Sequence of chain 1.A:
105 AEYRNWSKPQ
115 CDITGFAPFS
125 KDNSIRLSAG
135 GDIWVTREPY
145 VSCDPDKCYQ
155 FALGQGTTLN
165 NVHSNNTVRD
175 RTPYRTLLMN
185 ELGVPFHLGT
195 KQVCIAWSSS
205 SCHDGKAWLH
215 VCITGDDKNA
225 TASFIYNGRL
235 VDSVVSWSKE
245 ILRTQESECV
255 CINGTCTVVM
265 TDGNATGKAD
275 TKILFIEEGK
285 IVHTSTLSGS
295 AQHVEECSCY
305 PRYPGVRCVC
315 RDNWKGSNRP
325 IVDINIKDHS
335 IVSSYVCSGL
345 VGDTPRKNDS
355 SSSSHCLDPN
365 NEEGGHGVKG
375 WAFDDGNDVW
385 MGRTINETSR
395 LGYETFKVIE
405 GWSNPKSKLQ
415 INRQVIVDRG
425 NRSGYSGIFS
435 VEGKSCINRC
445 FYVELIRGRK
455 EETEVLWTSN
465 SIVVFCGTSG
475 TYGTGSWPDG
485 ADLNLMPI

Sequence of chain 1.B:
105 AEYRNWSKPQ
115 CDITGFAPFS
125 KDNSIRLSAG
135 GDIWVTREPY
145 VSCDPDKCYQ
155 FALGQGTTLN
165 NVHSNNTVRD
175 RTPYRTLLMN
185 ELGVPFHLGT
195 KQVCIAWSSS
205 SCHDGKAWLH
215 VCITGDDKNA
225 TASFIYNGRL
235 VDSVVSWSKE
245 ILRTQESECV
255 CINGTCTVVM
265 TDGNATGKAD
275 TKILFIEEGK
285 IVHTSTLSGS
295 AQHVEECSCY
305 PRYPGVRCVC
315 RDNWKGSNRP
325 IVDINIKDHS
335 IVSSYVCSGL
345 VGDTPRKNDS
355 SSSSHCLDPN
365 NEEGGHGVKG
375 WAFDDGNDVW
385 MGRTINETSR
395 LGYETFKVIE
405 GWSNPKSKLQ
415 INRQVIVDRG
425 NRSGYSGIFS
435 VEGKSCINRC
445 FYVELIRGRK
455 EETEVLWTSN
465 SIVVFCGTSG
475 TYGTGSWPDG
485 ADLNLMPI

A protein and the small-molecule ligand that binds it are described below.
Small molecule (SMILES): CC(=O)N[C@H]1[C@H](O[C@H]2[C@H](O)[C@@H](NC(C)=O)CO[C@@H]2CO)O[C@H](CO)[C@@H](O[C@@H]2O[C@H](CO[C@H]3O[C@H](CO[C@H]4O[C@H](CO)[C@@H](O)[C@H](O)[C@@H]4O)[C@@H](O)[C@H](O[C@H]4O[C@H](CO)[C@@H](O)[C@H](O)[C@@H]4O)[C@@H]3O)[C@@H](O)[C@H](O[C@H]3O[C@H](CO)[C@@H](O)[C@H](O)[C@@H]3O[C@H]3O[C@H](CO)[C@@H](O)[C@H](O)[C@@H]3O)[C@@H]2O)[C@@H]1O

Binding-site contacts:
Ligand atom C6 contacts residue GLY477 of chain 1.A at 3.6 Å.
Ligand atom C3 contacts residue ASN416 of chain 1.A at 3.5 Å.
Ligand atom C8 contacts residue ASN416 of chain 1.A at 3.8 Å.
Ligand atom C2 contacts residue ARG417 of chain 1.A at 3.8 Å.
Ligand atom C2 contacts residue THR478 of chain 1.A at 3.8 Å.
Ligand atom O4 contacts residue ARG417 of chain 1.A at 3.4 Å (salt-bridge).
Ligand atom C5 contacts residue ASN223 of chain 1.B at 3.7 Å.
Ligand atom C5 contacts residue TYR476 of chain 1.A at 3.9 Å (hydrophobic).
Ligand atom C4 contacts residue GLN414 of chain 1.A at 3.4 Å.
Ligand atom O7 contacts residue ASN223 of chain 1.B at 3.1 Å (h-bond).
Ligand atom O3 contacts residue ILE415 of chain 1.A at 3.7 Å.
Ligand atom C6 contacts residue TYR476 of chain 1.A at 3.3 Å (hydrophobic).
Ligand atom O5 contacts residue GLY477 of chain 1.A at 3.3 Å.
Ligand atom O5 contacts residue THR478 of chain 1.A at 3.6 Å.
Ligand atom O6 contacts residue THR478 of chain 1.A at 3.9 Å.
Ligand atom O4 contacts residue ARG417 of chain 1.A at 3.3 Å (salt-bridge).
Ligand atom O5 contacts residue ILE415 of chain 1.A at 3.7 Å.
Ligand atom O2 contacts residue GLN414 of chain 1.A at 2.7 Å (h-bond).
Ligand atom O6 contacts residue GLY477 of chain 1.A at 2.8 Å (h-bond).
Ligand atom N2 contacts residue ASN416 of chain 1.A at 3.8 Å.
Ligand atom O4 contacts residue ASN416 of chain 1.A at 3.4 Å (h-bond).
Ligand atom C1 contacts residue ASN223 of chain 1.B at 1.5 Å.
Ligand atom O6 contacts residue TYR476 of chain 1.A at 3.2 Å.
Ligand atom O5 contacts residue ASN223 of chain 1.B at 2.4 Å (h-bond).
Ligand atom N2 contacts residue ASN223 of chain 1.B at 2.8 Å (h-bond).
Ligand atom O2 contacts residue ILE415 of chain 1.A at 3.4 Å.
Ligand atom C7 contacts residue ASN223 of chain 1.B at 3.2 Å.
Ligand atom O5 contacts residue TYR476 of chain 1.A at 3.7 Å.
Ligand atom O3 contacts residue ASN416 of chain 1.A at 3.0 Å (h-bond).
Ligand atom C1 contacts residue THR478 of chain 1.A at 3.9 Å.
Ligand atom O2 contacts residue ARG417 of chain 1.A at 3.5 Å.
Ligand atom C3 contacts residue GLN414 of chain 1.A at 3.6 Å.
Ligand atom O3 contacts residue GLN414 of chain 1.A at 3.1 Å (h-bond).
Ligand atom O7 contacts residue THR478 of chain 1.A at 3.7 Å.
Ligand atom C2 contacts residue GLN414 of chain 1.A at 3.5 Å.
Ligand atom C6 contacts residue GLN414 of chain 1.A at 3.6 Å.
Ligand atom C3 contacts residue ASN223 of chain 1.B at 3.7 Å.
Ligand atom O2 contacts residue ASN416 of chain 1.A at 3.8 Å.
Ligand atom O3 contacts residue ASP353 of chain 1.A at 3.8 Å.
Ligand atom C2 contacts residue ASN223 of chain 1.B at 2.4 Å.